Sequence of chain 1.A:
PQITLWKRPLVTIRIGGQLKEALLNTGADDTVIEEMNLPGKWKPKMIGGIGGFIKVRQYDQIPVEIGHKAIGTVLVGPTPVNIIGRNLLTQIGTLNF

Sequence of chain 1.B:
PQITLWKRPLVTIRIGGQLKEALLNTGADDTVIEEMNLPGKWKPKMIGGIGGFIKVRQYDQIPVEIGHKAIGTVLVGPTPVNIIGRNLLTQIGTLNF

Binding-site contacts:
Ligand atom CAR contacts residue GLY27 of chain 1.A at 3.3 Å.
Ligand atom OAE contacts residue GLY27 of chain 1.A at 3.6 Å.
Ligand atom CAX contacts residue ASN25 of chain 1.B at 3.7 Å.
Ligand atom CBQ contacts residue ILE50 of chain 1.A at 3.5 Å (hydrophobic).
Ligand atom CBN contacts residue GLY48 of chain 1.B at 3.4 Å.
Ligand atom CBE contacts residue VAL82 of chain 1.A at 3.6 Å (hydrophobic).
Ligand atom CAO contacts residue ASN25 of chain 1.B at 3.5 Å.
Ligand atom CAC contacts residue GLY48 of chain 1.A at 3.4 Å.
Ligand atom OBT contacts residue GLY27 of chain 1.B at 3.6 Å (h-bond).
Ligand atom CBW contacts residue ARG8 of chain 1.A at 3.7 Å.
Ligand atom OBL contacts residue GLY49 of chain 1.B at 3.3 Å.
Ligand atom CBG contacts residue PRO81 of chain 1.A at 3.6 Å (hydrophobic).
Ligand atom CAB contacts residue ARG8 of chain 1.B at 3.5 Å.
Ligand atom CBD contacts residue LEU23 of chain 1.A at 3.7 Å (hydrophobic).
Ligand atom OBT contacts residue ASP29 of chain 1.B at 2.9 Å (salt-bridge).
Ligand atom NBM contacts residue GLY27 of chain 1.B at 3.0 Å (h-bond).
Ligand atom N contacts residue GLY48 of chain 1.A at 2.9 Å (h-bond).
Ligand atom CBR contacts residue VAL32 of chain 1.B at 3.6 Å (hydrophobic).
Ligand atom CBV contacts residue ASP29 of chain 1.B at 3.5 Å.
Ligand atom O contacts residue GLY49 of chain 1.A at 3.2 Å.
Ligand atom CG1 contacts residue ILE47 of chain 1.A at 3.6 Å (hydrophobic).
Ligand atom OAE contacts residue ASP29 of chain 1.A at 2.9 Å (salt-bridge).
Ligand atom CBD contacts residue GLY27 of chain 1.B at 3.4 Å.
Ligand atom OBT contacts residue ALA28 of chain 1.B at 3.5 Å.
Ligand atom OAE contacts residue ALA28 of chain 1.A at 3.5 Å.
Ligand atom CAR contacts residue LEU23 of chain 1.B at 3.6 Å (hydrophobic).
Ligand atom NAM contacts residue GLY27 of chain 1.A at 2.9 Å (h-bond).
Ligand atom OAY contacts residue ASN25 of chain 1.B at 2.7 Å (h-bond).
Ligand atom CBR contacts residue ILE84 of chain 1.B at 3.6 Å (hydrophobic).
Ligand atom NBU contacts residue GLY48 of chain 1.B at 3.0 Å (h-bond).
Ligand atom O contacts residue GLY48 of chain 1.A at 3.7 Å.
Ligand atom CAQ contacts residue ILE50 of chain 1.A at 3.6 Å (hydrophobic).
Ligand atom CAA contacts residue GLY48 of chain 1.A at 3.7 Å.
Ligand atom CBV contacts residue ARG8 of chain 1.A at 3.5 Å.
Ligand atom CG2 contacts residue ALA28 of chain 1.A at 3.6 Å (hydrophobic).
Ligand atom CAO contacts residue GLY27 of chain 1.A at 3.4 Å.
Ligand atom CBD contacts residue VAL82 of chain 1.A at 3.7 Å (hydrophobic).
Ligand atom CBB contacts residue ILE84 of chain 1.A at 3.6 Å (hydrophobic).
Ligand atom CBA contacts residue GLY27 of chain 1.B at 3.3 Å.
Ligand atom CAN contacts residue GLY27 of chain 1.A at 3.6 Å.

A protein and the small-molecule ligand that binds it are described below.
Small molecule (SMILES): CC[C@H](C)[C@@H]1NC(=O)[C@@H](NC(=O)[C@@H]2Cc3ccc(cc3)OCCCCC(=O)N[C@@H](C(C)C)C(=O)N2)Cc2ccc(cc2)OCCCNC1=O